This small molecule binds to this protein.
Small molecule (SMILES): Oc1ccc(/C=C/c2cc(O)cc(O)c2)cc1

Binding-site contacts:
Ligand atom C1 contacts residue NAP1 of chain 1.H at 3.9 Å.
Ligand atom C11 contacts residue SER169 of chain 1.A at 3.5 Å.
Ligand atom O2 contacts residue NAP1 of chain 1.H at 3.1 Å.
Ligand atom O1 contacts residue GLU167 of chain 1.A at 2.7 Å (salt-bridge).
Ligand atom C3 contacts residue TYR133 of chain 1.A at 3.6 Å (hydrophobic).
Ligand atom C1 contacts residue ILE158 of chain 1.A at 3.7 Å (hydrophobic).
Ligand atom C3 contacts residue NAP1 of chain 1.H at 3.0 Å.
Ligand atom C14 contacts residue PRO73 of chain 1.A at 3.9 Å (hydrophobic).
Ligand atom O2 contacts residue TYR133 of chain 1.A at 2.7 Å (h-bond).
Ligand atom C5 contacts residue NAP1 of chain 1.H at 3.8 Å.
Ligand atom C2 contacts residue SER110 of chain 1.A at 3.1 Å.
Ligand atom C1 contacts residue ASP111 of chain 1.A at 3.4 Å.
Ligand atom O2 contacts residue SER110 of chain 1.A at 2.5 Å (h-bond).
Ligand atom O3 contacts residue TYR112 of chain 1.A at 3.6 Å.
Ligand atom C4 contacts residue NAP1 of chain 1.H at 3.4 Å.
Ligand atom C2 contacts residue NAP1 of chain 1.H at 3.3 Å.
Ligand atom C1 contacts residue TYR112 of chain 1.A at 3.8 Å (hydrophobic).
Ligand atom C13 contacts residue ARG71 of chain 1.A at 3.9 Å.
Ligand atom C12 contacts residue GLU167 of chain 1.A at 3.7 Å.
Ligand atom C10 contacts residue ARG71 of chain 1.A at 3.9 Å.
Ligand atom O3 contacts residue PRO157 of chain 1.A at 3.9 Å.
Ligand atom C1 contacts residue ARG193 of chain 1.A at 3.5 Å.
Ligand atom C6 contacts residue ILE158 of chain 1.A at 4.0 Å (hydrophobic).
Ligand atom C11 contacts residue ARG71 of chain 1.A at 3.8 Å.
Ligand atom O3 contacts residue ILE158 of chain 1.A at 3.2 Å (h-bond).
Ligand atom C6 contacts residue ARG193 of chain 1.A at 3.6 Å.
Ligand atom C7 contacts residue NAP1 of chain 1.H at 3.9 Å.
Ligand atom C12 contacts residue ARG71 of chain 1.A at 3.9 Å.
Ligand atom O3 contacts residue ARG193 of chain 1.A at 2.7 Å (salt-bridge).
Ligand atom C4 contacts residue TYR133 of chain 1.A at 3.7 Å (hydrophobic).
Ligand atom C3 contacts residue SER110 of chain 1.A at 3.2 Å.
Ligand atom C2 contacts residue TYR112 of chain 1.A at 3.9 Å (hydrophobic).
Ligand atom C9 contacts residue ARG71 of chain 1.A at 3.8 Å.
Ligand atom O3 contacts residue ASP111 of chain 1.A at 2.7 Å (salt-bridge).
Ligand atom C2 contacts residue ASP111 of chain 1.A at 3.1 Å.
Ligand atom C11 contacts residue ALA170 of chain 1.A at 3.1 Å (hydrophobic).
Ligand atom C8 contacts residue ARG71 of chain 1.A at 3.6 Å.
Ligand atom C14 contacts residue ARG71 of chain 1.A at 3.6 Å.
Ligand atom C8 contacts residue NAP1 of chain 1.H at 3.9 Å.
Ligand atom C10 contacts residue ALA170 of chain 1.A at 3.5 Å (hydrophobic).

Sequence of chain 1.A:
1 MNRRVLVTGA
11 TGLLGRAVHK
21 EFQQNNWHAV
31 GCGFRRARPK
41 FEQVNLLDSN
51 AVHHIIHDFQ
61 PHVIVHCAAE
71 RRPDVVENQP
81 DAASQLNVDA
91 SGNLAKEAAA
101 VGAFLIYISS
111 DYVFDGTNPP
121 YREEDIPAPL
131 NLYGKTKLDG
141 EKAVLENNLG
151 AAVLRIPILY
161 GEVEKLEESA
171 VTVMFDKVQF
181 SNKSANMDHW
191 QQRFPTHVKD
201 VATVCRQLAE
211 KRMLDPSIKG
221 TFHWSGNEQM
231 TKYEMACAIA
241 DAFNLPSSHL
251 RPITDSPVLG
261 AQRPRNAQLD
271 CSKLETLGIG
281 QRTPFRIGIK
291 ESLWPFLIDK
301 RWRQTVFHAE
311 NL